Sequence of chain 1.B:
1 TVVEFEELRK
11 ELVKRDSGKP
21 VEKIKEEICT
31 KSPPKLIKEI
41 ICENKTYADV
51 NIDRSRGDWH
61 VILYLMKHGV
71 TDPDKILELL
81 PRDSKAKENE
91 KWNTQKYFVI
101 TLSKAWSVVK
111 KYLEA

A protein and the small-molecule ligand that binds it are described below.
Small molecule (SMILES): Cc1cn([C@H]2C[C@H](O[P](=O)(O)OC[C@H]3O[C@@H](n4cnc5c(=O)[nH]c(N)nc54)C[C@@H]3O[P](=O)(O)OC[C@H]3O[C@@H](n4cc(C)c(=O)[nH]c4=O)C[C@@H]3O[P](=O)(O)OC[C@H]3O[C@@H](n4cnc5c(=O)[nH]c(N)nc54)C[C@@H]3O[P](=O)(O)OC[C@H]3O[C@@H](n4ccc(N)nc4=O)C[C@@H]3O[P](=O)(O)OC[C@H]3O[C@@H](n4cc(C)c(=O)[nH]c4=O)C[C@@H]3O[P](=O)(O)OC[C@H]3O[C@@H](n4ccc(N)nc4=O)C[C@@H]3O[P](=O)(O)OC[C@H]3O[C@@H](n4cnc5c4NC=NC5N)C[C@@H]3O)[C@@H](CO[P](=O)(O)O[C@H]3C[C@H](n4ccc(N)nc4=O)O[C@@H]3CO)O2)c(=O)[nH]c1=O

Binding-site contacts:
Ligand atom O2 contacts residue LYS96 of chain 1.B at 3.8 Å.
Ligand atom O6 contacts residue THR101 of chain 1.B at 3.5 Å.
Ligand atom O6 contacts residue ILE100 of chain 1.B at 3.6 Å.
Ligand atom C5' contacts residue HIS60 of chain 1.B at 3.6 Å.
Ligand atom C5 contacts residue TRP59 of chain 1.B at 3.8 Å (hydrophobic).
Ligand atom O6 contacts residue TYR97 of chain 1.B at 3.8 Å.
Ligand atom C2' contacts residue TRP92 of chain 1.B at 3.5 Å (hydrophobic).
Ligand atom C7 contacts residue ILE100 of chain 1.B at 3.6 Å (hydrophobic).
Ligand atom C6 contacts residue TYR97 of chain 1.B at 3.9 Å (hydrophobic).
Ligand atom N9 contacts residue TRP59 of chain 1.B at 3.9 Å.
Ligand atom C1' contacts residue TRP59 of chain 1.B at 3.9 Å (hydrophobic).
Ligand atom O6 contacts residue LYS85 of chain 1.B at 3.4 Å.
Ligand atom N7 contacts residue TYR97 of chain 1.B at 3.7 Å.
Ligand atom N3 contacts residue TRP59 of chain 1.B at 3.8 Å.
Ligand atom C5' contacts residue TRP92 of chain 1.B at 3.6 Å (hydrophobic).
Ligand atom C2 contacts residue SER55 of chain 1.B at 3.7 Å.
Ligand atom O3' contacts residue TRP92 of chain 1.B at 3.5 Å.
Ligand atom C5 contacts residue SER103 of chain 1.B at 3.9 Å.
Ligand atom C2 contacts residue SER55 of chain 1.B at 3.6 Å.
Ligand atom N3 contacts residue SER55 of chain 1.B at 3.5 Å (h-bond).
Ligand atom C2' contacts residue TRP59 of chain 1.B at 3.4 Å (hydrophobic).
Ligand atom OP1 contacts residue ARG56 of chain 1.B at 3.3 Å.
Ligand atom O2 contacts residue SER55 of chain 1.B at 3.1 Å.
Ligand atom C8 contacts residue TRP92 of chain 1.B at 3.5 Å (hydrophobic).
Ligand atom C4 contacts residue SER103 of chain 1.B at 3.8 Å.
Ligand atom N2 contacts residue SER55 of chain 1.B at 3.0 Å (h-bond).
Ligand atom N3 contacts residue SER55 of chain 1.B at 3.3 Å.
Ligand atom C6 contacts residue LYS85 of chain 1.B at 3.9 Å.
Ligand atom O4' contacts residue ARG56 of chain 1.B at 3.9 Å.
Ligand atom N1 contacts residue THR101 of chain 1.B at 3.3 Å (h-bond).
Ligand atom N7 contacts residue TRP92 of chain 1.B at 3.5 Å.
Ligand atom C3' contacts residue TRP92 of chain 1.B at 3.8 Å (hydrophobic).
Ligand atom O4 contacts residue TYR97 of chain 1.B at 3.4 Å.
Ligand atom C6 contacts residue ILE100 of chain 1.B at 3.7 Å (hydrophobic).
Ligand atom N4 contacts residue SER103 of chain 1.B at 2.9 Å (h-bond).
Ligand atom C4 contacts residue TRP59 of chain 1.B at 3.6 Å (hydrophobic).
Ligand atom O4 contacts residue THR1 of chain 1.B at 3.5 Å (h-bond).
Ligand atom P contacts residue ARG56 of chain 1.B at 4.0 Å.
Ligand atom O3' contacts residue ARG56 of chain 1.B at 3.5 Å.
Ligand atom C2' contacts residue ILE100 of chain 1.B at 3.9 Å (hydrophobic).